Sequence of chain 2.A:
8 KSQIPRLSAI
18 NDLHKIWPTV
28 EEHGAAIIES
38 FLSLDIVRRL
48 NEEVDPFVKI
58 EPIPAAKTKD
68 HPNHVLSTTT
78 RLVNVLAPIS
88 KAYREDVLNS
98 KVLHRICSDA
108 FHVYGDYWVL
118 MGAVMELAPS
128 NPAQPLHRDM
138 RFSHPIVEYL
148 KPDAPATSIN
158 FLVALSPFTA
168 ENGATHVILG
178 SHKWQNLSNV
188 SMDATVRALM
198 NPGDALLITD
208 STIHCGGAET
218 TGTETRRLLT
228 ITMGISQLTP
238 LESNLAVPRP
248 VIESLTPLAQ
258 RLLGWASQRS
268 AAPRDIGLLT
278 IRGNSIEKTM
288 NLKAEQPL

The small molecule below binds the protein below.
Small molecule (SMILES): COc1ccc(/C=C2/C(=O)Nc3ccccc3C(=O)N2C)cc1

Binding-site contacts:
Ligand atom C11 contacts residue VAL72 of chain 2.A at 3.9 Å (hydrophobic).
Ligand atom C14 contacts residue TRS1 of chain 2.D at 3.9 Å.
Ligand atom O21 contacts residue GLN131 of chain 2.A at 3.5 Å.
Ligand atom C23 contacts residue VAL72 of chain 2.A at 3.6 Å (hydrophobic).
Ligand atom O21 contacts residue PRO132 of chain 2.A at 3.5 Å.
Ligand atom C8 contacts residue TRS1 of chain 2.D at 3.7 Å.
Ligand atom O16 contacts residue MET137 of chain 2.A at 3.1 Å (h-bond).
Ligand atom C11 contacts residue HIS134 of chain 2.A at 3.7 Å.
Ligand atom O5 contacts residue ASN70 of chain 2.A at 3.0 Å (h-bond).
Ligand atom C10 contacts residue PHE139 of chain 2.A at 4.0 Å (hydrophobic).
Ligand atom C22 contacts residue GLN131 of chain 2.A at 3.9 Å.
Ligand atom C20 contacts residue MET118 of chain 2.A at 3.4 Å (hydrophobic).
Ligand atom C12 contacts residue GLN131 of chain 2.A at 3.9 Å.
Ligand atom C9 contacts residue HIS134 of chain 2.A at 3.7 Å.
Ligand atom C14 contacts residue GLN131 of chain 2.A at 3.9 Å.
Ligand atom C23 contacts residue PHE139 of chain 2.A at 3.6 Å (hydrophobic).
Ligand atom C1 contacts residue MET122 of chain 2.A at 3.8 Å (hydrophobic).
Ligand atom C19 contacts residue MET118 of chain 2.A at 3.9 Å (hydrophobic).
Ligand atom C20 contacts residue THR227 of chain 2.A at 3.9 Å.
Ligand atom O16 contacts residue ASP136 of chain 2.A at 3.5 Å.
Ligand atom O5 contacts residue LEU73 of chain 2.A at 3.8 Å.
Ligand atom C12 contacts residue VAL72 of chain 2.A at 3.7 Å (hydrophobic).
Ligand atom C1 contacts residue THR227 of chain 2.A at 3.9 Å.
Ligand atom C1 contacts residue MET118 of chain 2.A at 3.4 Å (hydrophobic).
Ligand atom C14 contacts residue VAL72 of chain 2.A at 3.9 Å (hydrophobic).
Ligand atom C2 contacts residue LEU79 of chain 2.A at 3.8 Å (hydrophobic).
Ligand atom C1 contacts residue TRS1 of chain 2.D at 3.9 Å.
Ligand atom C13 contacts residue VAL72 of chain 2.A at 3.6 Å (hydrophobic).
Ligand atom C8 contacts residue HIS134 of chain 2.A at 3.8 Å.
Ligand atom C10 contacts residue HIS134 of chain 2.A at 3.3 Å.
Ligand atom C13 contacts residue LEU73 of chain 2.A at 3.9 Å (hydrophobic).
Ligand atom C13 contacts residue GLN131 of chain 2.A at 3.4 Å.
Ligand atom C22 contacts residue VAL72 of chain 2.A at 3.3 Å (hydrophobic).
Ligand atom C1 contacts residue LEU79 of chain 2.A at 3.9 Å (hydrophobic).
Ligand atom O5 contacts residue ILE273 of chain 1.A at 3.9 Å.
Ligand atom C2 contacts residue MET118 of chain 2.A at 3.9 Å (hydrophobic).
Ligand atom C11 contacts residue K1 of chain 2.G at 3.9 Å.
Ligand atom C9 contacts residue TRS1 of chain 2.D at 3.9 Å.
Ligand atom C14 contacts residue LEU73 of chain 2.A at 3.9 Å (hydrophobic).
Ligand atom C7 contacts residue TRS1 of chain 2.D at 4.0 Å.

Sequence of chain 1.A:
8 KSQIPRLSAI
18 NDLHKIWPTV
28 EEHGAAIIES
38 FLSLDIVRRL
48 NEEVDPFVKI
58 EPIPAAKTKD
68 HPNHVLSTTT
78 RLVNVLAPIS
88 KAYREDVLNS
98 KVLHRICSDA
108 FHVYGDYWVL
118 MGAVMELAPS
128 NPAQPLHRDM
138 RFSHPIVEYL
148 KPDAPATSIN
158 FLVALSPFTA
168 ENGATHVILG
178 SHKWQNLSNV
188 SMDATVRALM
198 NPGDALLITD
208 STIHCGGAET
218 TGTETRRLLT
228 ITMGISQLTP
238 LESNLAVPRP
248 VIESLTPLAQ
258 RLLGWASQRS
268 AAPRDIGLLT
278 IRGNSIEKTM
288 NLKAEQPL